This small molecule binds to this protein.
Small molecule (SMILES): CC(=O)N[C@@H]1[C@@H](O)[C@H](O)[C@@H](CO)O[C@H]1O

Sequence of chain 1.M:
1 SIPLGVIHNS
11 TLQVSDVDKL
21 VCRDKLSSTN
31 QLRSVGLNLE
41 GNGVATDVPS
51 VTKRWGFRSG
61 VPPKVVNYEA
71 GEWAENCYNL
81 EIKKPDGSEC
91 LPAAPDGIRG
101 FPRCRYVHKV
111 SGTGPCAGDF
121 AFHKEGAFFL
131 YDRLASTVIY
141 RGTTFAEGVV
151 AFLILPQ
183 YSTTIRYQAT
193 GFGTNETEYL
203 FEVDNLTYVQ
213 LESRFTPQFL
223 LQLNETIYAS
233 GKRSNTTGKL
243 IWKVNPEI

Binding-site contacts:
Ligand atom C2 contacts residue TYR104 of chain 1.N at 4.0 Å (hydrophobic).
Ligand atom C4 contacts residue TYR104 of chain 1.N at 3.2 Å (hydrophobic).
Ligand atom C2 contacts residue ASN237 of chain 1.M at 2.6 Å.
Ligand atom O5 contacts residue TYR104 of chain 1.N at 4.1 Å.
Ligand atom C7 contacts residue ASN237 of chain 1.M at 4.1 Å.
Ligand atom N2 contacts residue ASN237 of chain 1.M at 3.0 Å (h-bond).
Ligand atom O3 contacts residue TYR104 of chain 1.N at 3.8 Å.
Ligand atom C5 contacts residue ASN237 of chain 1.M at 3.7 Å.
Ligand atom C5 contacts residue TYR104 of chain 1.N at 3.8 Å (hydrophobic).
Ligand atom C6 contacts residue TYR104 of chain 1.N at 3.6 Å (hydrophobic).
Ligand atom O7 contacts residue TYR104 of chain 1.N at 3.5 Å.
Ligand atom C8 contacts residue GLY233 of chain 1.M at 3.4 Å.
Ligand atom O6 contacts residue TYR104 of chain 1.N at 2.5 Å (h-bond).
Ligand atom O4 contacts residue TYR104 of chain 1.N at 3.8 Å.
Ligand atom C4 contacts residue ASN237 of chain 1.M at 4.3 Å.
Ligand atom C1 contacts residue ASN237 of chain 1.M at 1.4 Å.
Ligand atom O7 contacts residue TYR114 of chain 1.N at 4.4 Å.
Ligand atom O5 contacts residue ASN237 of chain 1.M at 2.4 Å (h-bond).
Ligand atom C8 contacts residue LYS234 of chain 1.M at 4.2 Å.
Ligand atom C3 contacts residue ASN237 of chain 1.M at 3.9 Å.
Ligand atom C3 contacts residue TYR104 of chain 1.N at 4.1 Å (hydrophobic).

Sequence of chain 1.N:
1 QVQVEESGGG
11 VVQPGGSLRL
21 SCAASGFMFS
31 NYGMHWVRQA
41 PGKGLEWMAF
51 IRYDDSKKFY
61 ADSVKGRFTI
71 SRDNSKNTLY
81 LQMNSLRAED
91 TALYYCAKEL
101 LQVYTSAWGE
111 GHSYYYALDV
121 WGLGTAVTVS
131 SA